This small molecule binds to this protein.
Small molecule (SMILES): C[C@H](NC(=O)c1ccccc1C(F)(F)F)c1nnc(SCCOc2ccc(F)cc2)n1Cc1ccc(F)cc1

Binding-site contacts:
Ligand atom C4 contacts residue PHE245 of chain 1.B at 3.8 Å (hydrophobic).
Ligand atom N13 contacts residue ILE278 of chain 1.B at 3.7 Å.
Ligand atom F38 contacts residue HIS185 of chain 1.B at 3.5 Å.
Ligand atom N14 contacts residue ASN283 of chain 1.B at 2.7 Å (h-bond).
Ligand atom F39 contacts residue VAL105 of chain 1.B at 3.4 Å.
Ligand atom O8 contacts residue PHE253 of chain 1.B at 3.9 Å.
Ligand atom C33 contacts residue ASP135 of chain 1.B at 3.5 Å.
Ligand atom C5 contacts residue MET248 of chain 1.B at 3.6 Å (hydrophobic).
Ligand atom N13 contacts residue TYR241 of chain 1.B at 2.5 Å (h-bond).
Ligand atom O29 contacts residue TYR188 of chain 1.B at 3.1 Å.
Ligand atom F7 contacts residue TYR241 of chain 1.B at 3.6 Å.
Ligand atom C22 contacts residue ILE278 of chain 1.B at 3.8 Å (hydrophobic).
Ligand atom C17 contacts residue PHE260 of chain 1.B at 3.5 Å (hydrophobic).
Ligand atom C3 contacts residue TYR241 of chain 1.B at 3.3 Å (hydrophobic).
Ligand atom F7 contacts residue ARG244 of chain 1.B at 3.2 Å.
Ligand atom C26 contacts residue ILE282 of chain 1.B at 3.4 Å (hydrophobic).
Ligand atom C3 contacts residue ARG244 of chain 1.B at 3.8 Å.
Ligand atom C20 contacts residue ILE282 of chain 1.B at 3.7 Å (hydrophobic).
Ligand atom C25 contacts residue TYR188 of chain 1.B at 3.3 Å (hydrophobic).
Ligand atom C3 contacts residue PHE245 of chain 1.B at 3.7 Å (hydrophobic).
Ligand atom C22 contacts residue TYR263 of chain 1.B at 3.7 Å (hydrophobic).
Ligand atom C2 contacts residue TYR241 of chain 1.B at 3.6 Å (hydrophobic).
Ligand atom C23 contacts residue PHE260 of chain 1.B at 3.8 Å (hydrophobic).
Ligand atom N14 contacts residue ILE278 of chain 1.B at 3.9 Å.
Ligand atom C4 contacts residue MET248 of chain 1.B at 3.9 Å (hydrophobic).
Ligand atom C2 contacts residue ARG244 of chain 1.B at 3.6 Å.
Ligand atom N13 contacts residue ASN283 of chain 1.B at 3.4 Å (h-bond).
Ligand atom C19 contacts residue TYR188 of chain 1.B at 3.0 Å (hydrophobic).
Ligand atom S11 contacts residue TYR241 of chain 1.B at 3.9 Å.
Ligand atom C18 contacts residue PHE260 of chain 1.B at 3.8 Å (hydrophobic).
Ligand atom O8 contacts residue MET248 of chain 1.B at 3.7 Å.
Ligand atom C4 contacts residue TYR241 of chain 1.B at 3.6 Å (hydrophobic).
Ligand atom F37 contacts residue VAL105 of chain 1.B at 3.3 Å.
Ligand atom N14 contacts residue TYR241 of chain 1.B at 3.5 Å (h-bond).
Ligand atom C33 contacts residue LEU209 of chain 1.B at 3.9 Å (hydrophobic).
Ligand atom C12 contacts residue TYR241 of chain 1.B at 3.4 Å (hydrophobic).
Ligand atom C34 contacts residue HIS185 of chain 1.B at 3.8 Å.
Ligand atom C18 contacts residue TYR188 of chain 1.B at 3.6 Å (hydrophobic).
Ligand atom F7 contacts residue ALA106 of chain 1.B at 3.4 Å.
Ligand atom C17 contacts residue TYR188 of chain 1.B at 3.3 Å (hydrophobic).

Sequence of chain 1.B:
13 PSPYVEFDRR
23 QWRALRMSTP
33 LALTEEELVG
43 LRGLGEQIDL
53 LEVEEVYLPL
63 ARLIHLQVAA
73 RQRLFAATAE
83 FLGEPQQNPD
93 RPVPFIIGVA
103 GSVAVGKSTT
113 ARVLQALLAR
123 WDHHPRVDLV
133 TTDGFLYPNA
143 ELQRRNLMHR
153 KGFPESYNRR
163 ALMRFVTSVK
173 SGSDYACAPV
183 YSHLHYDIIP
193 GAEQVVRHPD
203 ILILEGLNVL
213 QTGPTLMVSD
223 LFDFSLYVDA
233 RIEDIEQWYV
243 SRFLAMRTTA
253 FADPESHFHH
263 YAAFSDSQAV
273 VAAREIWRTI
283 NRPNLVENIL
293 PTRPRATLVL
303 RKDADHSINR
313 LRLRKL